Sequence of chain 1.A:
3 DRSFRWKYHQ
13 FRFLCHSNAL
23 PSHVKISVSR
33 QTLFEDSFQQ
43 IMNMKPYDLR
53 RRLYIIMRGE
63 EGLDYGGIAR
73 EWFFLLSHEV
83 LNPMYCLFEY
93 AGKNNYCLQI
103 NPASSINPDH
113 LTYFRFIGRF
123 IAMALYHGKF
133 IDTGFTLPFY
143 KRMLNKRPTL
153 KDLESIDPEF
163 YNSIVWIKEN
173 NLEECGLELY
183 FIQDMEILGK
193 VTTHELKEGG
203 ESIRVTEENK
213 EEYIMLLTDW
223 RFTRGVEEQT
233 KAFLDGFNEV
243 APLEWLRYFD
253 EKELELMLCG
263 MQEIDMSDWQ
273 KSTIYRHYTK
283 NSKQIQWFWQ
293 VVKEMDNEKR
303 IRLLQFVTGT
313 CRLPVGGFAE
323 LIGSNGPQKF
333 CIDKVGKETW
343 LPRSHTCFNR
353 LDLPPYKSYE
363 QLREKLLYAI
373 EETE

Sequence of chain 1.E:
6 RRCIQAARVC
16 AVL

Binding-site contacts:
Ligand atom CG contacts residue GLU180 of chain 1.A at 3.6 Å.
Ligand atom CD contacts residue GLY178 of chain 1.A at 4.3 Å.
Ligand atom CF contacts residue ALA12 of chain 1.E at 3.9 Å (hydrophobic).
Ligand atom CD contacts residue CYS177 of chain 1.A at 3.8 Å (hydrophobic).
Ligand atom OB contacts residue GLY178 of chain 1.A at 3.3 Å (h-bond).
Ligand atom CE contacts residue ALA12 of chain 1.E at 4.1 Å (hydrophobic).
Ligand atom OB contacts residue GLU180 of chain 1.A at 2.7 Å (salt-bridge).
Ligand atom CB contacts residue ALA12 of chain 1.E at 3.8 Å (hydrophobic).
Ligand atom NA contacts residue ALA11 of chain 1.E at 4.5 Å.
Ligand atom NA contacts residue ALA12 of chain 1.E at 4.2 Å.
Ligand atom CA contacts residue ALA12 of chain 1.E at 3.7 Å (hydrophobic).
Ligand atom NA contacts residue CYS15 of chain 1.E at 3.4 Å (h-bond).
Ligand atom OB contacts residue LEU179 of chain 1.A at 3.4 Å.
Ligand atom CF contacts residue ALA11 of chain 1.E at 4.5 Å (hydrophobic).
Ligand atom CE contacts residue GLY178 of chain 1.A at 3.9 Å.
Ligand atom CH contacts residue GLU180 of chain 1.A at 3.0 Å.
Ligand atom CH contacts residue CYS15 of chain 1.E at 1.8 Å (hydrophobic).
Ligand atom NB contacts residue CYS8 of chain 1.E at 2.9 Å.
Ligand atom CH contacts residue LEU179 of chain 1.A at 4.3 Å (hydrophobic).
Ligand atom CE contacts residue LEU179 of chain 1.A at 4.2 Å (hydrophobic).
Ligand atom CJ contacts residue CYS8 of chain 1.E at 2.7 Å (hydrophobic).
Ligand atom CD contacts residue ALA12 of chain 1.E at 4.3 Å (hydrophobic).
Ligand atom CE contacts residue ALA11 of chain 1.E at 4.1 Å (hydrophobic).
Ligand atom CE contacts residue CYS177 of chain 1.A at 4.5 Å (hydrophobic).
Ligand atom CJ contacts residue CYS177 of chain 1.A at 4.5 Å (hydrophobic).
Ligand atom CD contacts residue ALA11 of chain 1.E at 4.0 Å (hydrophobic).
Ligand atom CK contacts residue CYS8 of chain 1.E at 1.9 Å (hydrophobic).
Ligand atom CC contacts residue CYS8 of chain 1.E at 3.6 Å (hydrophobic).
Ligand atom CC contacts residue ALA12 of chain 1.E at 4.4 Å (hydrophobic).
Ligand atom CG contacts residue GLY178 of chain 1.A at 4.4 Å.
Ligand atom CD contacts residue CYS8 of chain 1.E at 4.2 Å (hydrophobic).
Ligand atom CB contacts residue CYS8 of chain 1.E at 4.1 Å (hydrophobic).
Ligand atom CG contacts residue CYS15 of chain 1.E at 2.8 Å (hydrophobic).
Ligand atom OA contacts residue CYS8 of chain 1.E at 3.4 Å.
Ligand atom CG contacts residue LEU179 of chain 1.A at 4.1 Å (hydrophobic).
Ligand atom OB contacts residue CYS15 of chain 1.E at 3.6 Å.
Ligand atom OA contacts residue CYS177 of chain 1.A at 3.8 Å.

A protein and the small-molecule ligand that binds it are described below.
Small molecule (SMILES): CC(=O)Nc1ccc(NC(C)=O)cc1